Binding-site contacts:
Ligand atom CA contacts residue TYR636 of chain 35.T at 3.7 Å (hydrophobic).
Ligand atom OD1 contacts residue ALA874 of chain 35.T at 3.8 Å.
Ligand atom OD1 contacts residue ALA762 of chain 35.T at 3.5 Å.
Ligand atom CG2 contacts residue TYR636 of chain 35.T at 3.4 Å (hydrophobic).
Ligand atom CG1 contacts residue GLU911 of chain 35.T at 3.7 Å.
Ligand atom CD1 contacts residue LEU637 of chain 35.T at 3.7 Å (hydrophobic).
Ligand atom O contacts residue ARG666 of chain 35.T at 3.1 Å (salt-bridge).
Ligand atom N contacts residue ARG46 of chain 35.U at 3.5 Å (salt-bridge).
Ligand atom O contacts residue ASN47 of chain 35.U at 3.3 Å (h-bond).
Ligand atom OD2 contacts residue SER871 of chain 35.T at 3.2 Å (h-bond).
Ligand atom CD1 contacts residue ARG33 of chain 35.U at 3.8 Å.
Ligand atom O contacts residue ARG46 of chain 35.U at 3.5 Å (salt-bridge).
Ligand atom N contacts residue SER871 of chain 35.T at 3.5 Å (h-bond).
Ligand atom CZ contacts residue PHE633 of chain 35.T at 3.7 Å (hydrophobic).
Ligand atom C contacts residue GLY42 of chain 35.U at 3.5 Å.
Ligand atom CD1 contacts residue SER21 of chain 35.U at 3.6 Å.
Ligand atom CB contacts residue GLY42 of chain 35.U at 3.7 Å.
Ligand atom CB contacts residue PHE45 of chain 35.U at 3.3 Å (hydrophobic).
Ligand atom CE1 contacts residue ASN634 of chain 35.T at 3.4 Å.
Ligand atom O contacts residue TYR636 of chain 35.T at 3.1 Å (h-bond).
Ligand atom C contacts residue GLU911 of chain 35.T at 3.3 Å.
Ligand atom CG2 contacts residue LEU637 of chain 35.T at 3.8 Å (hydrophobic).
Ligand atom N contacts residue PHE45 of chain 35.U at 3.4 Å (h-bond).
Ligand atom N contacts residue ASN47 of chain 35.U at 3.8 Å.
Ligand atom O contacts residue GLU911 of chain 35.T at 3.1 Å (salt-bridge).
Ligand atom OD1 contacts residue ARG862 of chain 35.T at 3.1 Å.
Ligand atom O contacts residue GLY42 of chain 35.U at 2.9 Å (h-bond).
Ligand atom CA contacts residue GLU911 of chain 35.T at 3.8 Å.
Ligand atom CA contacts residue PHE45 of chain 35.U at 3.6 Å (hydrophobic).
Ligand atom ND2 contacts residue ARG666 of chain 35.T at 3.4 Å (salt-bridge).
Ligand atom OD2 contacts residue PRO864 of chain 35.T at 3.7 Å.
Ligand atom CA contacts residue GLY42 of chain 35.U at 3.6 Å.
Ligand atom N contacts residue TYR636 of chain 35.T at 3.8 Å.
Ligand atom CB contacts residue GLY42 of chain 35.U at 3.5 Å.
Ligand atom CD1 contacts residue ASN634 of chain 35.T at 3.6 Å.
Ligand atom N contacts residue GLY42 of chain 35.U at 3.2 Å (h-bond).
Ligand atom CZ contacts residue ASN634 of chain 35.T at 3.8 Å.
Ligand atom CA contacts residue ASN47 of chain 35.U at 3.8 Å.
Ligand atom O contacts residue TYR636 of chain 35.T at 3.5 Å (h-bond).
Ligand atom CD1 contacts residue ALA20 of chain 35.U at 3.7 Å (hydrophobic).

Sequence of chain 35.U:
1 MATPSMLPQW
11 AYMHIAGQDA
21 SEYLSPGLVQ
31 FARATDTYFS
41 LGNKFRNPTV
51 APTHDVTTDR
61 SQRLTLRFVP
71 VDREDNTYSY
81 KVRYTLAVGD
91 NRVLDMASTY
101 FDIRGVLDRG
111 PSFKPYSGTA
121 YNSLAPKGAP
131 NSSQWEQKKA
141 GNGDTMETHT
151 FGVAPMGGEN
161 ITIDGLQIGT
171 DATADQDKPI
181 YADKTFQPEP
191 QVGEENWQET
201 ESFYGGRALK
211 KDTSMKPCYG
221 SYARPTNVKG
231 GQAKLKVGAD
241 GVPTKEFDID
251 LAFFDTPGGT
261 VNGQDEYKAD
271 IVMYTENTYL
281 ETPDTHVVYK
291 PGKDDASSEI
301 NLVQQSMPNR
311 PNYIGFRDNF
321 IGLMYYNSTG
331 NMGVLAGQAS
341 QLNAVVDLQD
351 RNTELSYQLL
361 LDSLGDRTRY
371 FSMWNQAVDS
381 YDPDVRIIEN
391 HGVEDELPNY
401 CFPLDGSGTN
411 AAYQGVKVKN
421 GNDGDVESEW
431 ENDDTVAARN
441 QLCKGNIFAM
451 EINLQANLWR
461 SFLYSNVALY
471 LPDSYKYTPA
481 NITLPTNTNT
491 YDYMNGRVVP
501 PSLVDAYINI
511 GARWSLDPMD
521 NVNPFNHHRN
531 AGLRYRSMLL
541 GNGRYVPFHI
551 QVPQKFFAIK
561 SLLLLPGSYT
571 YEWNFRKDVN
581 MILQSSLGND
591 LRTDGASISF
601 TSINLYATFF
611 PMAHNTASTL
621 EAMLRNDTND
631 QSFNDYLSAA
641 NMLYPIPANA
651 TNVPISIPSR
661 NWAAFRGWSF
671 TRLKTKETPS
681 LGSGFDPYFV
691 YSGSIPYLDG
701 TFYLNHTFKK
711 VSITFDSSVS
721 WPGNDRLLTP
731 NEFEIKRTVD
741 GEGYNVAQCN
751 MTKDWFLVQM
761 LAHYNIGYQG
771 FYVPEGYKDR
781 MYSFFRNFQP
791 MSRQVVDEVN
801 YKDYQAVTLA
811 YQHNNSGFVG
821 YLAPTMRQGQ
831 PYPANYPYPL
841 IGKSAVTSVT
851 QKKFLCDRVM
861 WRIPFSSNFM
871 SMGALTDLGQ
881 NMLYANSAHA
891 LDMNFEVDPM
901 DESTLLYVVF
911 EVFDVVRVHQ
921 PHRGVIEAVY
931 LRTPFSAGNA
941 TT

Sequence of chain 35.T:
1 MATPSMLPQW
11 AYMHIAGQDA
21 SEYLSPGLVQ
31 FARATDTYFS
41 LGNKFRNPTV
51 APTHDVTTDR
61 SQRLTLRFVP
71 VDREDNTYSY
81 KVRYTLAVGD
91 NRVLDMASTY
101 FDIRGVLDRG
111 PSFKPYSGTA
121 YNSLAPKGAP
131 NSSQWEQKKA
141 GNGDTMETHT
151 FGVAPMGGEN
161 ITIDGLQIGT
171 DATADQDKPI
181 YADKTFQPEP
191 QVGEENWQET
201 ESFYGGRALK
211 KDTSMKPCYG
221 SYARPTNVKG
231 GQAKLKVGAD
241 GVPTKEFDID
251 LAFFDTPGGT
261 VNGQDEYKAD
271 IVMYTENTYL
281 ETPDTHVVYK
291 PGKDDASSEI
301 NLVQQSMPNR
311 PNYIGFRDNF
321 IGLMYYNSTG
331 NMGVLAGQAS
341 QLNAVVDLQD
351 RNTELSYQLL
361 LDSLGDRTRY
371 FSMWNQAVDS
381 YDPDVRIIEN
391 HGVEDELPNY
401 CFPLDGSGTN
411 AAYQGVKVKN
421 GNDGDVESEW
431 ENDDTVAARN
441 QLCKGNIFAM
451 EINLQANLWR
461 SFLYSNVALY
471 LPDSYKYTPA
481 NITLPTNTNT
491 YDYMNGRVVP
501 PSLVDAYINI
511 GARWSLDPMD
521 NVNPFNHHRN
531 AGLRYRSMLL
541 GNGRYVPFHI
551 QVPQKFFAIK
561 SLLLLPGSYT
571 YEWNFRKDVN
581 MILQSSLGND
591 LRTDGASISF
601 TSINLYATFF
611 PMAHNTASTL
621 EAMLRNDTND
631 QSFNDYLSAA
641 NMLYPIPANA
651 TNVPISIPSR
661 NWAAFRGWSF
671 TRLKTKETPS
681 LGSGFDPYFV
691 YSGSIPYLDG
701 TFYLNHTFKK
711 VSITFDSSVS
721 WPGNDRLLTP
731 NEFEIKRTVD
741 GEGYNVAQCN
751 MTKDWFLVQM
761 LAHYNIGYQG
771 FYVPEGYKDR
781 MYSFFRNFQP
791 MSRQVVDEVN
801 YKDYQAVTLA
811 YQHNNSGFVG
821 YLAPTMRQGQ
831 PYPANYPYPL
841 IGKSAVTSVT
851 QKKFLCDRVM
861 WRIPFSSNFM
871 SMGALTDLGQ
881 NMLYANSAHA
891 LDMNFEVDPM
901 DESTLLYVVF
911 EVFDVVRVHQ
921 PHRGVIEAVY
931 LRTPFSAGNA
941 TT

This protein binds this small molecule.
Small molecule (SMILES): CC[C@H](C)[C@H](NC(=O)[C@@H](N)CC(=O)O)C(=O)N[C@@H](CC(N)=O)C(=O)N[C@@H](Cc1ccccc1)C(=O)N[C@@H](CO)C(=O)N[C@@H](CO)C(=O)N[C@H](C=O)CC(C)C